Sequence of chain 1.A:
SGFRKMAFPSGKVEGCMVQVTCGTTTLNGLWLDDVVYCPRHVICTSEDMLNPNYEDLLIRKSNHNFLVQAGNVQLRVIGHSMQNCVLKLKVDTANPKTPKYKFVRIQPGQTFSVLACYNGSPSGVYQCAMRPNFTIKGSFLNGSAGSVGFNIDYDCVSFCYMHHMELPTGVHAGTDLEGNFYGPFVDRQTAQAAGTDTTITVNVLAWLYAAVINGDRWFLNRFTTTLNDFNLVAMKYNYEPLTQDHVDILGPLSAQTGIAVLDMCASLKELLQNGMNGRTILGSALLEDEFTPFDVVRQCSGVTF

Binding-site contacts:
Ligand atom N contacts residue HIS41 of chain 1.A at 3.5 Å.
Ligand atom N contacts residue THR26 of chain 1.A at 2.9 Å (h-bond).
Ligand atom C contacts residue THR24 of chain 1.A at 3.4 Å.
Ligand atom CA contacts residue GLU166 of chain 1.A at 3.2 Å.
Ligand atom O contacts residue ALA145 of chain 1.A at 3.0 Å (h-bond).
Ligand atom CB contacts residue MET165 of chain 1.A at 3.5 Å (hydrophobic).
Ligand atom CA contacts residue THR24 of chain 1.A at 3.3 Å.
Ligand atom N contacts residue GLU166 of chain 1.A at 2.9 Å (salt-bridge).
Ligand atom O contacts residue GLY143 of chain 1.A at 3.0 Å (h-bond).
Ligand atom C contacts residue GLY143 of chain 1.A at 3.5 Å.
Ligand atom C contacts residue GLY143 of chain 1.A at 3.2 Å.
Ligand atom N contacts residue GLN189 of chain 1.A at 2.8 Å (h-bond).
Ligand atom OG contacts residue THR26 of chain 1.A at 3.3 Å (h-bond).
Ligand atom CA contacts residue GLN189 of chain 1.A at 3.5 Å.
Ligand atom O contacts residue SER144 of chain 1.A at 3.1 Å (h-bond).
Ligand atom O contacts residue THR26 of chain 1.A at 2.9 Å (h-bond).
Ligand atom OE1 contacts residue HIS163 of chain 1.A at 2.7 Å (h-bond).
Ligand atom OE1 contacts residue PHE140 of chain 1.A at 3.4 Å.
Ligand atom CD contacts residue THR190 of chain 1.A at 3.2 Å.
Ligand atom CD1 contacts residue MET49 of chain 1.A at 3.5 Å (hydrophobic).
Ligand atom OE1 contacts residue THR24 of chain 1.A at 2.7 Å (h-bond).
Ligand atom CB contacts residue THR25 of chain 1.A at 3.5 Å.
Ligand atom CD2 contacts residue GLN189 of chain 1.A at 3.2 Å.
Ligand atom CD1 contacts residue PRO168 of chain 1.A at 3.5 Å (hydrophobic).
Ligand atom O contacts residue THR25 of chain 1.A at 3.5 Å.
Ligand atom O contacts residue MET165 of chain 1.A at 3.2 Å.
Ligand atom O contacts residue GLY143 of chain 1.A at 2.8 Å (h-bond).
Ligand atom NE2 contacts residue THR25 of chain 1.A at 3.1 Å (h-bond).
Ligand atom CB contacts residue THR26 of chain 1.A at 3.5 Å.
Ligand atom N contacts residue HIS164 of chain 1.A at 3.1 Å (h-bond).
Ligand atom OG contacts residue THR25 of chain 1.A at 3.5 Å.
Ligand atom CD contacts residue THR24 of chain 1.A at 3.5 Å.
Ligand atom CD contacts residue GLN189 of chain 1.A at 3.5 Å.
Ligand atom CG contacts residue THR190 of chain 1.A at 3.2 Å.
Ligand atom NE2 contacts residue PHE140 of chain 1.A at 3.1 Å (h-bond).
Ligand atom NE2 contacts residue GLU166 of chain 1.A at 3.3 Å (salt-bridge).
Ligand atom NZ contacts residue GLN189 of chain 1.A at 2.9 Å (h-bond).
Ligand atom O contacts residue GLN189 of chain 1.A at 3.4 Å.
Ligand atom O contacts residue THR24 of chain 1.A at 2.7 Å (h-bond).
Ligand atom O contacts residue GLU166 of chain 1.A at 2.9 Å (salt-bridge).

A small-molecule ligand and the protein it binds are described below.
Small molecule (SMILES): CC(C)C[C@H](NC(=O)[C@H](CCCCN)NC(=O)[C@@H]1CCCN1C(=O)[C@H](Cc1ccc(O)cc1)NC(=O)[C@@H](N)Cc1ccccc1)C(=O)N[C@@H](CCC(N)=O)C(=O)N[C@@H](CO)C(=O)N[C@@H](CO)C(=O)N[C@H](C=O)CCC(N)=O

Sequence of chain 1.B:
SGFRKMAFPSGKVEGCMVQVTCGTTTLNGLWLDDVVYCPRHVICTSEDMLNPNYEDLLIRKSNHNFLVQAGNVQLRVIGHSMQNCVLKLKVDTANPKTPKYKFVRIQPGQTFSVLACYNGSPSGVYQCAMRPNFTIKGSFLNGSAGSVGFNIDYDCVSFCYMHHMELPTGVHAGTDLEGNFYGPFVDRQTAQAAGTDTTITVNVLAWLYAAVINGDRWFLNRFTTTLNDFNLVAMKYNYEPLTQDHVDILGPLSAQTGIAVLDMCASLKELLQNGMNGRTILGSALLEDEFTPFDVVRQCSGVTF